This protein binds this small molecule.
Small molecule (SMILES): O=c1[nH]c(=O)c2nn[nH]c2[nH]1

Sequence of chain 1.C:
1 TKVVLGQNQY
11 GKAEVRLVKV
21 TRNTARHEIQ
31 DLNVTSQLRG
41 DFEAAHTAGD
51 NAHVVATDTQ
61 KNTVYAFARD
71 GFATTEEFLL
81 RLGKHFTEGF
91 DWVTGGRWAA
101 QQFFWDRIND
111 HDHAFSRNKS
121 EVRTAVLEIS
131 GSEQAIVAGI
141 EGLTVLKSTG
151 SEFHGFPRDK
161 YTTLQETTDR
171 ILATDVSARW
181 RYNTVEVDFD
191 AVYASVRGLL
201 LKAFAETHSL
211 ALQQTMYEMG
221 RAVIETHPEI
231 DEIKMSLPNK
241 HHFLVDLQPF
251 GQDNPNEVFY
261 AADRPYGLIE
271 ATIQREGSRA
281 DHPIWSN

Sequence of chain 1.B:
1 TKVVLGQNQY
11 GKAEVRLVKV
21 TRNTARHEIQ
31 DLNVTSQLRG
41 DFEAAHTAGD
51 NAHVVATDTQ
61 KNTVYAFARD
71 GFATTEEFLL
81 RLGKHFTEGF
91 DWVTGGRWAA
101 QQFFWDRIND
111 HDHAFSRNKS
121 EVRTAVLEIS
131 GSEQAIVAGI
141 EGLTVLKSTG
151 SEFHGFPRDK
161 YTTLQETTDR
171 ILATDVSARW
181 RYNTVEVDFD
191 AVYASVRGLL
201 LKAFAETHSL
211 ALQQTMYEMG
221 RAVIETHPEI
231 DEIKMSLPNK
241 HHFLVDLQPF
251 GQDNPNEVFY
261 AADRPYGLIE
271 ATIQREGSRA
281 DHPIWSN

Binding-site contacts:
Ligand atom C2 contacts residue ARG170 of chain 1.B at 3.5 Å.
Ligand atom C2 contacts residue GLN213 of chain 1.B at 4.0 Å.
Ligand atom N8 contacts residue ASP58 of chain 1.C at 4.0 Å.
Ligand atom C4 contacts residue PHE153 of chain 1.B at 3.6 Å (hydrophobic).
Ligand atom N8 contacts residue PHE153 of chain 1.B at 3.7 Å.
Ligand atom O2 contacts residue ASN239 of chain 1.B at 3.6 Å (h-bond).
Ligand atom N1 contacts residue PHE153 of chain 1.B at 3.9 Å.
Ligand atom O6 contacts residue PHE153 of chain 1.B at 4.1 Å.
Ligand atom O6 contacts residue THR57 of chain 1.C at 4.0 Å.
Ligand atom N8 contacts residue LEU164 of chain 1.B at 3.8 Å.
Ligand atom N3 contacts residue ASN239 of chain 1.B at 3.0 Å (h-bond).
Ligand atom N9 contacts residue LEU164 of chain 1.B at 4.1 Å.
Ligand atom C2 contacts residue PHE153 of chain 1.B at 4.1 Å (hydrophobic).
Ligand atom N9 contacts residue ASN239 of chain 1.B at 4.1 Å.
Ligand atom N7 contacts residue PHE153 of chain 1.B at 3.7 Å.
Ligand atom C4 contacts residue ASN239 of chain 1.B at 3.7 Å.
Ligand atom O6 contacts residue TYR10 of chain 1.C at 3.6 Å.
Ligand atom N3 contacts residue ARG170 of chain 1.B at 3.1 Å (salt-bridge).
Ligand atom O2 contacts residue ALA211 of chain 1.B at 3.8 Å.
Ligand atom C5 contacts residue THR57 of chain 1.C at 4.0 Å.
Ligand atom O6 contacts residue GLN213 of chain 1.B at 2.9 Å (h-bond).
Ligand atom N9 contacts residue ARG170 of chain 1.B at 3.9 Å.
Ligand atom N9 contacts residue PHE153 of chain 1.B at 3.7 Å.
Ligand atom C6 contacts residue GLN213 of chain 1.B at 3.7 Å.
Ligand atom C6 contacts residue PHE153 of chain 1.B at 3.7 Å (hydrophobic).
Ligand atom C4 contacts residue ARG170 of chain 1.B at 3.9 Å.
Ligand atom C5 contacts residue PHE153 of chain 1.B at 3.5 Å (hydrophobic).
Ligand atom C2 contacts residue ASN239 of chain 1.B at 3.5 Å.
Ligand atom N1 contacts residue GLN213 of chain 1.B at 3.0 Å (h-bond).
Ligand atom O6 contacts residue VAL54 of chain 1.C at 3.4 Å.
Ligand atom O2 contacts residue LEU212 of chain 1.B at 2.8 Å (h-bond).
Ligand atom N1 contacts residue LEU212 of chain 1.B at 4.1 Å.
Ligand atom C2 contacts residue LEU212 of chain 1.B at 3.8 Å (hydrophobic).
Ligand atom N9 contacts residue THR57 of chain 1.C at 3.9 Å.
Ligand atom O2 contacts residue ARG170 of chain 1.B at 2.8 Å (salt-bridge).
Ligand atom N7 contacts residue ALA56 of chain 1.C at 3.7 Å.
Ligand atom O2 contacts residue GLN213 of chain 1.B at 4.0 Å.
Ligand atom N7 contacts residue THR57 of chain 1.C at 3.0 Å (h-bond).
Ligand atom N8 contacts residue THR57 of chain 1.C at 3.1 Å (h-bond).
Ligand atom N8 contacts residue ALA56 of chain 1.C at 4.1 Å.